A small-molecule ligand and the protein it binds are described below.
Small molecule (SMILES): N=C(N)NCCC[C@H](NCC(=O)O[P](=O)(O)OC[C@H]1O[C@@H](n2cnc3c(N)ncnc32)[C@H](O)[C@@H]1O)C(=O)O

Binding-site contacts:
Ligand atom O3' contacts residue SER254 of chain 1.A at 3.4 Å.
Ligand atom O3' contacts residue GLY347 of chain 1.A at 2.8 Å.
Ligand atom N7 contacts residue VAL446 of chain 1.A at 3.2 Å.
Ligand atom O1A contacts residue POP1 of chain 1.E at 2.6 Å (h-bond).
Ligand atom NH2 contacts residue ASP373 of chain 1.A at 2.9 Å (salt-bridge).
Ligand atom O contacts residue TYR348 of chain 1.A at 3.5 Å.
Ligand atom NH1 contacts residue GLU382 of chain 1.A at 2.8 Å (salt-bridge).
Ligand atom C2 contacts residue LEU248 of chain 1.A at 3.1 Å (hydrophobic).
Ligand atom C3' contacts residue POP1 of chain 1.E at 3.1 Å.
Ligand atom O2A contacts residue LEU444 of chain 1.A at 3.0 Å (h-bond).
Ligand atom NE contacts residue ILE352 of chain 1.A at 3.3 Å.
Ligand atom C8 contacts residue VAL446 of chain 1.A at 3.4 Å (hydrophobic).
Ligand atom C2 contacts residue LEU333 of chain 1.A at 3.4 Å (hydrophobic).
Ligand atom O1A contacts residue LYS443 of chain 1.A at 2.9 Å (salt-bridge).
Ligand atom N1 contacts residue MET273 of chain 1.A at 2.7 Å (h-bond).
Ligand atom O2A contacts residue MG1 of chain 1.D at 2.1 Å.
Ligand atom OX3 contacts residue GLY349 of chain 1.A at 3.3 Å.
Ligand atom O contacts residue GLY349 of chain 1.A at 2.7 Å (h-bond).
Ligand atom O1A contacts residue MG1 of chain 1.D at 3.5 Å.
Ligand atom O2' contacts residue SER254 of chain 1.A at 3.1 Å.
Ligand atom O2A contacts residue GLY445 of chain 1.A at 3.4 Å.
Ligand atom O1A contacts residue MG1 of chain 1.C at 1.9 Å.
Ligand atom C contacts residue GLY349 of chain 1.A at 3.4 Å.
Ligand atom O2' contacts residue VAL247 of chain 1.A at 2.6 Å (h-bond).
Ligand atom O1A contacts residue ASP351 of chain 1.A at 2.9 Å (salt-bridge).
Ligand atom OX1 contacts residue GLY445 of chain 1.A at 3.2 Å.
Ligand atom OX1 contacts residue MET357 of chain 1.A at 3.4 Å (h-bond).
Ligand atom N6 contacts residue MET273 of chain 1.A at 2.9 Å (h-bond).
Ligand atom PA contacts residue MG1 of chain 1.D at 3.2 Å.
Ligand atom O3' contacts residue TYR348 of chain 1.A at 3.3 Å (h-bond).
Ligand atom PA contacts residue POP1 of chain 1.E at 3.5 Å.
Ligand atom NX contacts residue TYR348 of chain 1.A at 3.2 Å.
Ligand atom O2A contacts residue POP1 of chain 1.E at 3.2 Å (h-bond).
Ligand atom O3' contacts residue POP1 of chain 1.E at 3.0 Å (h-bond).
Ligand atom O2A contacts residue VAL446 of chain 1.A at 2.9 Å (h-bond).
Ligand atom PA contacts residue MG1 of chain 1.C at 3.4 Å.
Ligand atom OX1 contacts residue LYS443 of chain 1.A at 3.5 Å (salt-bridge).
Ligand atom OX3 contacts residue ASP351 of chain 1.A at 3.2 Å.
Ligand atom N1 contacts residue LEU248 of chain 1.A at 3.2 Å (h-bond).
Ligand atom O2' contacts residue GLY347 of chain 1.A at 3.4 Å (h-bond).

Sequence of chain 1.A:
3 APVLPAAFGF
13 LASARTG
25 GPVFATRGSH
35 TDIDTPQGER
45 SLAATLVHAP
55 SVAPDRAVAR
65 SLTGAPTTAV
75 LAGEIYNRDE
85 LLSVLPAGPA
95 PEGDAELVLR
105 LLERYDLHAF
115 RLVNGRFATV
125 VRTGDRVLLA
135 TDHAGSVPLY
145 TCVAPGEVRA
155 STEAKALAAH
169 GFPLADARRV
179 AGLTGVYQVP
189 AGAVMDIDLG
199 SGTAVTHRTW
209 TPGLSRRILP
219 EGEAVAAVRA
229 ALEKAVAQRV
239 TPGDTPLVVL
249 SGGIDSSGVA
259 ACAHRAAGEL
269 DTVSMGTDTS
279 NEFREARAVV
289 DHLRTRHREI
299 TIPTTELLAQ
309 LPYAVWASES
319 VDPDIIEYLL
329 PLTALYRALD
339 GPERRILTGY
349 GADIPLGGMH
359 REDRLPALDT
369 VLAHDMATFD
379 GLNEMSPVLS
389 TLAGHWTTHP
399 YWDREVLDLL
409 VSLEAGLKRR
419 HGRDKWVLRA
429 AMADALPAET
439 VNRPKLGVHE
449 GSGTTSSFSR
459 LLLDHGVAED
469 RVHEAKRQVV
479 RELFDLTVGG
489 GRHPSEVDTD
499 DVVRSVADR